Sequence of chain 1.A:
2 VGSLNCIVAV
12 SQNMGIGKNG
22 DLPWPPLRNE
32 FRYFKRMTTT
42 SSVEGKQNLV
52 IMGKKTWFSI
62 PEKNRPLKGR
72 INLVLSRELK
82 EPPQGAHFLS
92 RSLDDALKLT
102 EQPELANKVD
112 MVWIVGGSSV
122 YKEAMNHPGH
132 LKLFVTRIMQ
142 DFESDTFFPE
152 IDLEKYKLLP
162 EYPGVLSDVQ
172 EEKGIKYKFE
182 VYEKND

Binding-site contacts:
Ligand atom N3 contacts residue VAL9 of chain 1.A at 3.5 Å.
Ligand atom C4' contacts residue PHE35 of chain 1.A at 3.6 Å (hydrophobic).
Ligand atom N1 contacts residue GLU31 of chain 1.A at 2.7 Å (salt-bridge).
Ligand atom N3 contacts residue ALA10 of chain 1.A at 3.7 Å.
Ligand atom C52 contacts residue PHE35 of chain 1.A at 3.6 Å (hydrophobic).
Ligand atom C51 contacts residue NDP1 of chain 1.C at 3.7 Å.
Ligand atom C6 contacts residue GLU31 of chain 1.A at 3.4 Å.
Ligand atom N4 contacts residue PHE35 of chain 1.A at 3.6 Å.
Ligand atom C2 contacts residue GLU31 of chain 1.A at 3.6 Å.
Ligand atom C8 contacts residue LYS36 of chain 1.A at 3.5 Å.
Ligand atom C4 contacts residue PHE35 of chain 1.A at 3.5 Å (hydrophobic).
Ligand atom C16 contacts residue THR57 of chain 1.A at 3.0 Å.
Ligand atom N4 contacts residue NDP1 of chain 1.C at 3.3 Å (h-bond).
Ligand atom C3 contacts residue PHE32 of chain 1.A at 3.5 Å (hydrophobic).
Ligand atom N2 contacts residue ILE8 of chain 1.A at 3.7 Å.
Ligand atom O10 contacts residue LYS36 of chain 1.A at 3.4 Å.
Ligand atom C4 contacts residue NDP1 of chain 1.C at 3.1 Å.
Ligand atom N4 contacts residue VAL116 of chain 1.A at 3.7 Å.
Ligand atom C8 contacts residue ARG71 of chain 1.A at 3.4 Å.
Ligand atom N2 contacts residue THR137 of chain 1.A at 3.6 Å.
Ligand atom O10 contacts residue PHE35 of chain 1.A at 3.6 Å.
Ligand atom N4 contacts residue ILE8 of chain 1.A at 3.2 Å (h-bond).
Ligand atom C2 contacts residue ALA10 of chain 1.A at 3.7 Å (hydrophobic).
Ligand atom N3 contacts residue NDP1 of chain 1.C at 3.6 Å (h-bond).
Ligand atom O9 contacts residue LYS36 of chain 1.A at 3.7 Å.
Ligand atom C3' contacts residue PHE35 of chain 1.A at 3.5 Å (hydrophobic).
Ligand atom N2 contacts residue GLU31 of chain 1.A at 2.8 Å (salt-bridge).
Ligand atom O9 contacts residue ARG71 of chain 1.A at 2.8 Å (salt-bridge).
Ligand atom C2' contacts residue PHE35 of chain 1.A at 3.8 Å (hydrophobic).
Ligand atom O1 contacts residue VAL116 of chain 1.A at 3.4 Å (h-bond).
Ligand atom O10 contacts residue ARG71 of chain 1.A at 2.9 Å (salt-bridge).
Ligand atom C5 contacts residue NDP1 of chain 1.C at 3.3 Å.
Ligand atom N3 contacts residue PHE35 of chain 1.A at 3.4 Å.
Ligand atom C16 contacts residue VAL116 of chain 1.A at 3.3 Å (hydrophobic).
Ligand atom C6' contacts residue PHE32 of chain 1.A at 3.5 Å (hydrophobic).
Ligand atom C2 contacts residue VAL9 of chain 1.A at 3.7 Å (hydrophobic).
Ligand atom C16 contacts residue NDP1 of chain 1.C at 3.6 Å.
Ligand atom C52 contacts residue PHE32 of chain 1.A at 3.3 Å (hydrophobic).
Ligand atom N2 contacts residue VAL9 of chain 1.A at 3.5 Å (h-bond).
Ligand atom O5' contacts residue PHE32 of chain 1.A at 3.6 Å.

This protein binds this small molecule.
Small molecule (SMILES): COc1ccc(OCCCCC(=O)O)cc1Cc1cnc(N)nc1N